Binding-site contacts:
Ligand atom C2 contacts residue ASN122 of chain 1.A at 2.4 Å.
Ligand atom C6 contacts residue VAL127 of chain 1.A at 4.3 Å (hydrophobic).
Ligand atom O4 contacts residue ASN125 of chain 1.A at 2.8 Å (h-bond).
Ligand atom C7 contacts residue ASN125 of chain 1.A at 4.0 Å.
Ligand atom C4 contacts residue ASN122 of chain 1.A at 4.2 Å.
Ligand atom O5 contacts residue ASN122 of chain 1.A at 2.4 Å (h-bond).
Ligand atom O7 contacts residue ASN125 of chain 1.A at 2.8 Å (h-bond).
Ligand atom C1 contacts residue ASN122 of chain 1.A at 1.4 Å.
Ligand atom C7 contacts residue ASN122 of chain 1.A at 3.7 Å.
Ligand atom C1 contacts residue ASN125 of chain 1.A at 3.5 Å.
Ligand atom C8 contacts residue THR124 of chain 1.A at 3.3 Å.
Ligand atom C4 contacts residue ASN125 of chain 1.A at 4.0 Å.
Ligand atom O6 contacts residue ASN125 of chain 1.A at 3.7 Å.
Ligand atom O7 contacts residue THR124 of chain 1.A at 3.1 Å (h-bond).
Ligand atom C7 contacts residue THR124 of chain 1.A at 3.5 Å.
Ligand atom C6 contacts residue ASN125 of chain 1.A at 4.4 Å.
Ligand atom C3 contacts residue ASN122 of chain 1.A at 3.7 Å.
Ligand atom O3 contacts residue ASN122 of chain 1.A at 4.3 Å.
Ligand atom C5 contacts residue ASN122 of chain 1.A at 3.6 Å.
Ligand atom O7 contacts residue ASN122 of chain 1.A at 3.9 Å.
Ligand atom O5 contacts residue ASN125 of chain 1.A at 3.0 Å (h-bond).
Ligand atom O3 contacts residue ASN125 of chain 1.A at 4.4 Å.
Ligand atom C5 contacts residue ASN125 of chain 1.A at 4.2 Å.
Ligand atom N2 contacts residue ASN122 of chain 1.A at 3.0 Å (h-bond).

Sequence of chain 1.A:
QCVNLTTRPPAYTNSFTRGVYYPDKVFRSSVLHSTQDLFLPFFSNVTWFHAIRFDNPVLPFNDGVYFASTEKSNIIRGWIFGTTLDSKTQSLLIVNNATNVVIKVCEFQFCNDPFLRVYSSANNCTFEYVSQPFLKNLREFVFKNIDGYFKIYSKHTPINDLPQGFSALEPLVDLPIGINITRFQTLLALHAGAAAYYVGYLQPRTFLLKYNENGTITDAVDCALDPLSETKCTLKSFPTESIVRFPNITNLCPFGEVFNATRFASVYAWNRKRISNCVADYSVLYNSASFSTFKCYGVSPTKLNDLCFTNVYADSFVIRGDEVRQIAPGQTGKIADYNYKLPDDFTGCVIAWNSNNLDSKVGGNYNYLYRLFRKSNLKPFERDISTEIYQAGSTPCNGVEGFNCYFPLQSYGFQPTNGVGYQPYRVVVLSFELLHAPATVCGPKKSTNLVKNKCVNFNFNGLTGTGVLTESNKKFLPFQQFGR

The protein below binds the small molecule below.
Small molecule (SMILES): CC(=O)N[C@H]1[C@H](O[C@H]2[C@H](O)[C@@H](NC(C)=O)CO[C@@H]2CO)O[C@H](CO)[C@@H](O)[C@@H]1O